A small-molecule ligand and the protein it binds are described below.
Small molecule (SMILES): CN1CC(c2ccccc2)N=C1COc1ncc(C2CC2)nc1C(=O)N[C@H]1CCOC1

Sequence of chain 1.C:
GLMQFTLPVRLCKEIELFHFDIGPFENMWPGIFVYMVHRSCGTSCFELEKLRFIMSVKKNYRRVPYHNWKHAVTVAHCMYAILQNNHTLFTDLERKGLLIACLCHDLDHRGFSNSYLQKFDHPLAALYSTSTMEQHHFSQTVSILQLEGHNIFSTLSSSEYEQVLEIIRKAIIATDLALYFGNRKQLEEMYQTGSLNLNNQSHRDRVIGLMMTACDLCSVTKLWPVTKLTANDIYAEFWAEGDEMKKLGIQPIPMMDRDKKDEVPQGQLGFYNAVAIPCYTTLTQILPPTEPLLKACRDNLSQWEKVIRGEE

Binding-site contacts:
Ligand atom O22 contacts residue PHE283 of chain 1.C at 3.5 Å.
Ligand atom C25 contacts residue ILE246 of chain 1.C at 3.5 Å (hydrophobic).
Ligand atom C14 contacts residue MET267 of chain 1.C at 3.4 Å (hydrophobic).
Ligand atom C24 contacts residue SER231 of chain 1.C at 3.4 Å.
Ligand atom N10 contacts residue MET267 of chain 1.C at 3.2 Å (h-bond).
Ligand atom C28 contacts residue PHE250 of chain 1.C at 3.5 Å (hydrophobic).
Ligand atom C23 contacts residue SER231 of chain 1.C at 3.2 Å.
Ligand atom C12 contacts residue GLY279 of chain 1.C at 3.4 Å.
Ligand atom C11 contacts residue GLY279 of chain 1.C at 3.4 Å.
Ligand atom C21 contacts residue PHE283 of chain 1.C at 3.3 Å (hydrophobic).
Ligand atom C15 contacts residue GLY279 of chain 1.C at 3.5 Å.
Ligand atom C19 contacts residue MET267 of chain 1.C at 3.5 Å (hydrophobic).
Ligand atom C11 contacts residue MET267 of chain 1.C at 3.7 Å (hydrophobic).
Ligand atom N13 contacts residue GLY279 of chain 1.C at 3.7 Å.
Ligand atom C12 contacts residue TYR247 of chain 1.C at 3.5 Å (hydrophobic).
Ligand atom N10 contacts residue GLY279 of chain 1.C at 3.5 Å (h-bond).
Ligand atom C24 contacts residue LEU229 of chain 1.C at 3.7 Å (hydrophobic).
Ligand atom C12 contacts residue MET267 of chain 1.C at 3.6 Å (hydrophobic).
Ligand atom C18 contacts residue PRO266 of chain 1.C at 3.6 Å (hydrophobic).
Ligand atom C23 contacts residue ILE246 of chain 1.C at 3.3 Å (hydrophobic).
Ligand atom C8 contacts residue GLN280 of chain 1.C at 3.2 Å.
Ligand atom C20 contacts residue MET267 of chain 1.C at 3.5 Å (hydrophobic).
Ligand atom C18 contacts residue GLU275 of chain 1.C at 3.6 Å.
Ligand atom C5 contacts residue PHE283 of chain 1.C at 3.5 Å (hydrophobic).
Ligand atom C25 contacts residue TYR78 of chain 1.C at 3.5 Å (hydrophobic).
Ligand atom C19 contacts residue PRO266 of chain 1.C at 3.6 Å (hydrophobic).
Ligand atom C25 contacts residue SER231 of chain 1.C at 3.5 Å.
Ligand atom N1 contacts residue GLN280 of chain 1.C at 3.0 Å (h-bond).
Ligand atom C9 contacts residue TYR247 of chain 1.C at 3.1 Å (hydrophobic).
Ligand atom C9 contacts residue MET267 of chain 1.C at 3.5 Å (hydrophobic).
Ligand atom C26 contacts residue LEU189 of chain 1.C at 3.6 Å (hydrophobic).
Ligand atom C15 contacts residue MET267 of chain 1.C at 3.5 Å (hydrophobic).
Ligand atom N4 contacts residue PHE283 of chain 1.C at 3.6 Å.
Ligand atom C17 contacts residue GLU275 of chain 1.C at 3.5 Å.
Ligand atom O7 contacts residue PHE283 of chain 1.C at 3.6 Å.
Ligand atom C9 contacts residue GLY279 of chain 1.C at 3.7 Å.
Ligand atom C8 contacts residue TYR247 of chain 1.C at 3.2 Å (hydrophobic).
Ligand atom N13 contacts residue TYR247 of chain 1.C at 2.3 Å (h-bond).
Ligand atom C16 contacts residue TYR247 of chain 1.C at 3.6 Å (hydrophobic).
Ligand atom C6 contacts residue PHE283 of chain 1.C at 3.7 Å (hydrophobic).